Sequence of chain 1.A:
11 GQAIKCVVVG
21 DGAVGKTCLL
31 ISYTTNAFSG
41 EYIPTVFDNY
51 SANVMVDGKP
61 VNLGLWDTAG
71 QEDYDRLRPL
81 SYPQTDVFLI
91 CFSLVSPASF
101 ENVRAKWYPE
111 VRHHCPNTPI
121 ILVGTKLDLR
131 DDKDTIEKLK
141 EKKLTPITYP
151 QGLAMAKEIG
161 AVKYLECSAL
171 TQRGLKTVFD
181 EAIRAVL

Binding-site contacts:
Ligand atom N3B contacts residue TYR42 of chain 1.A at 3.4 Å.
Ligand atom O6 contacts residue ALA169 of chain 1.A at 3.0 Å (h-bond).
Ligand atom O1G contacts residue GLY70 of chain 1.A at 2.8 Å (h-bond).
Ligand atom O1B contacts residue LYS26 of chain 1.A at 2.8 Å (salt-bridge).
Ligand atom O3G contacts residue TYR42 of chain 1.A at 2.4 Å (h-bond).
Ligand atom O1G contacts residue GLY22 of chain 1.A at 3.6 Å.
Ligand atom N1 contacts residue ASP128 of chain 1.A at 2.9 Å (salt-bridge).
Ligand atom C5 contacts residue PHE38 of chain 1.A at 3.5 Å (hydrophobic).
Ligand atom O1G contacts residue LYS26 of chain 1.A at 2.7 Å (salt-bridge).
Ligand atom N3B contacts residue MG1 of chain 1.D at 3.3 Å.
Ligand atom O3A contacts residue ALA23 of chain 1.A at 3.6 Å.
Ligand atom O2G contacts residue MG1 of chain 1.D at 1.9 Å.
Ligand atom O2' contacts residue GLY40 of chain 1.A at 3.2 Å (h-bond).
Ligand atom O1A contacts residue CYS28 of chain 1.A at 2.9 Å (h-bond).
Ligand atom N2 contacts residue LEU129 of chain 1.A at 3.5 Å.
Ligand atom O2' contacts residue SER39 of chain 1.A at 2.9 Å (h-bond).
Ligand atom O6 contacts residue ASP128 of chain 1.A at 3.3 Å (salt-bridge).
Ligand atom O2B contacts residue THR27 of chain 1.A at 3.0 Å (h-bond).
Ligand atom O1B contacts residue GLY25 of chain 1.A at 3.1 Å (h-bond).
Ligand atom PG contacts residue MG1 of chain 1.D at 3.1 Å.
Ligand atom O3' contacts residue GLY40 of chain 1.A at 2.9 Å (h-bond).
Ligand atom O4' contacts residue LYS126 of chain 1.A at 3.2 Å (salt-bridge).
Ligand atom O3A contacts residue GLY25 of chain 1.A at 3.2 Å (h-bond).
Ligand atom PB contacts residue MG1 of chain 1.D at 3.1 Å.
Ligand atom O6 contacts residue LYS126 of chain 1.A at 3.6 Å.
Ligand atom C6 contacts residue ASP128 of chain 1.A at 3.6 Å.
Ligand atom N3B contacts residue ALA23 of chain 1.A at 3.1 Å (h-bond).
Ligand atom O1A contacts residue THR27 of chain 1.A at 3.4 Å (h-bond).
Ligand atom O2B contacts residue LYS26 of chain 1.A at 3.5 Å (salt-bridge).
Ligand atom O6 contacts residue LEU170 of chain 1.A at 3.5 Å (h-bond).
Ligand atom PB contacts residue LYS26 of chain 1.A at 3.5 Å.
Ligand atom O2G contacts residue THR45 of chain 1.A at 2.9 Å (h-bond).
Ligand atom N2 contacts residue ASP128 of chain 1.A at 3.0 Å (salt-bridge).
Ligand atom O6 contacts residue SER168 of chain 1.A at 3.5 Å (h-bond).
Ligand atom O2B contacts residue MG1 of chain 1.D at 2.0 Å.
Ligand atom O2A contacts residue TYR42 of chain 1.A at 3.4 Å.
Ligand atom O1B contacts residue VAL24 of chain 1.A at 3.4 Å (h-bond).
Ligand atom O2' contacts residue PHE38 of chain 1.A at 3.5 Å.
Ligand atom C8 contacts residue CYS28 of chain 1.A at 3.6 Å (hydrophobic).
Ligand atom O1A contacts residue GLY25 of chain 1.A at 3.2 Å.

This small molecule binds to this protein.
Small molecule (SMILES): Nc1nc2c(ncn2[C@@H]2O[C@H](CO[P](=O)(O)O[P](=O)(O)NP(=O)(O)O)[C@@H](O)[C@H]2O)c(=O)[nH]1